The small molecule below binds the protein below.
Small molecule (SMILES): O=S(=O)(Nc1ccc(Cl)cc1)c1ccc2c(c1)CNCC2

Sequence of chain 1.A:
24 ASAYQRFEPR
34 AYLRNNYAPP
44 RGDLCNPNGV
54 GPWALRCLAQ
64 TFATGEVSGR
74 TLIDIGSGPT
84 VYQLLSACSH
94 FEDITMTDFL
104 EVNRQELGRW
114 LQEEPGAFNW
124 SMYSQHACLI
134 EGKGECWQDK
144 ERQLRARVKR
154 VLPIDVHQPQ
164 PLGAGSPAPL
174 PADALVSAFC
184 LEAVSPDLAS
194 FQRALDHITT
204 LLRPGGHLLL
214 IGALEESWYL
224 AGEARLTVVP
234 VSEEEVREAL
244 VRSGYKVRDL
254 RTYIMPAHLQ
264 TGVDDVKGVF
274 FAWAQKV

Binding-site contacts:
Ligand atom C6 contacts residue TYR35 of chain 1.A at 3.4 Å (hydrophobic).
Ligand atom C9 contacts residue ARG44 of chain 1.A at 3.8 Å.
Ligand atom C6 contacts residue TYR40 of chain 1.A at 3.7 Å (hydrophobic).
Ligand atom N1 contacts residue TYR222 of chain 1.A at 3.6 Å.
Ligand atom CL1 contacts residue LEU58 of chain 1.A at 3.8 Å.
Ligand atom O2 contacts residue VAL53 of chain 1.A at 3.3 Å.
Ligand atom C11 contacts residue ARG44 of chain 1.A at 3.1 Å.
Ligand atom CL1 contacts residue TYR85 of chain 1.A at 3.5 Å.
Ligand atom C7 contacts residue ASN39 of chain 1.A at 3.8 Å.
Ligand atom CL1 contacts residue GLY54 of chain 1.A at 3.8 Å.
Ligand atom C1 contacts residue PHE182 of chain 1.A at 3.8 Å (hydrophobic).
Ligand atom O1 contacts residue MET258 of chain 1.A at 3.5 Å.
Ligand atom C9 contacts residue ASN39 of chain 1.A at 3.7 Å.
Ligand atom C15 contacts residue GLY54 of chain 1.A at 3.4 Å.
Ligand atom C4 contacts residue ASN39 of chain 1.A at 3.7 Å.
Ligand atom C5 contacts residue PHE182 of chain 1.A at 3.6 Å (hydrophobic).
Ligand atom C1 contacts residue TYR35 of chain 1.A at 3.2 Å (hydrophobic).
Ligand atom C6 contacts residue PHE182 of chain 1.A at 3.5 Å (hydrophobic).
Ligand atom C15 contacts residue TYR126 of chain 1.A at 3.7 Å (hydrophobic).
Ligand atom C13 contacts residue TYR40 of chain 1.A at 3.7 Å (hydrophobic).
Ligand atom C11 contacts residue TYR40 of chain 1.A at 3.7 Å (hydrophobic).
Ligand atom C3 contacts residue GLU219 of chain 1.A at 3.0 Å.
Ligand atom C3 contacts residue ASP267 of chain 1.A at 3.4 Å.
Ligand atom N1 contacts residue GLU219 of chain 1.A at 2.8 Å (salt-bridge).
Ligand atom C11 contacts residue ASN39 of chain 1.A at 3.5 Å.
Ligand atom C13 contacts residue TYR85 of chain 1.A at 3.8 Å (hydrophobic).
Ligand atom C12 contacts residue TYR40 of chain 1.A at 3.6 Å (hydrophobic).
Ligand atom C7 contacts residue TYR40 of chain 1.A at 3.6 Å (hydrophobic).
Ligand atom C2 contacts residue GLU219 of chain 1.A at 3.6 Å.
Ligand atom C10 contacts residue TYR40 of chain 1.A at 3.6 Å (hydrophobic).
Ligand atom O2 contacts residue VAL272 of chain 1.A at 3.8 Å.
Ligand atom C8 contacts residue PHE182 of chain 1.A at 3.7 Å (hydrophobic).
Ligand atom C14 contacts residue GLY54 of chain 1.A at 3.7 Å.
Ligand atom N1 contacts residue ASP267 of chain 1.A at 3.7 Å.
Ligand atom C5 contacts residue TYR35 of chain 1.A at 3.8 Å (hydrophobic).
Ligand atom O1 contacts residue ARG44 of chain 1.A at 3.3 Å.
Ligand atom N2 contacts residue ASN39 of chain 1.A at 2.9 Å (h-bond).
Ligand atom C7 contacts residue PHE182 of chain 1.A at 3.4 Å (hydrophobic).
Ligand atom C10 contacts residue ASN39 of chain 1.A at 3.6 Å.
Ligand atom C14 contacts residue TYR40 of chain 1.A at 3.8 Å (hydrophobic).